Binding-site contacts:
Ligand atom CB contacts residue SER51 of chain 3.B at 3.3 Å.
Ligand atom CA contacts residue THR28 of chain 3.B at 3.2 Å.
Ligand atom OXT contacts residue HIS49 of chain 3.C at 3.7 Å.
Ligand atom CE2 contacts residue GLN45 of chain 3.C at 3.9 Å.
Ligand atom CZ2 contacts residue THR50 of chain 3.C at 3.9 Å.
Ligand atom NE1 contacts residue GLN45 of chain 3.C at 2.8 Å (h-bond).
Ligand atom CG contacts residue SER51 of chain 3.B at 3.8 Å.
Ligand atom CD1 contacts residue SER51 of chain 3.B at 3.5 Å.
Ligand atom CZ2 contacts residue ALA44 of chain 3.C at 3.9 Å (hydrophobic).
Ligand atom C contacts residue THR47 of chain 3.C at 3.4 Å.
Ligand atom CZ2 contacts residue ILE53 of chain 3.C at 3.8 Å (hydrophobic).
Ligand atom N contacts residue THR23 of chain 3.B at 2.9 Å (h-bond).
Ligand atom O contacts residue ARG24 of chain 3.B at 3.5 Å.
Ligand atom C contacts residue SER51 of chain 3.B at 3.6 Å.
Ligand atom C contacts residue THR50 of chain 3.C at 3.9 Å.
Ligand atom CH2 contacts residue GLY21 of chain 3.C at 3.5 Å.
Ligand atom N contacts residue GLY25 of chain 3.B at 2.7 Å (h-bond).
Ligand atom OXT contacts residue GLY25 of chain 3.B at 3.9 Å.
Ligand atom CD2 contacts residue THR50 of chain 3.C at 4.0 Å.
Ligand atom CB contacts residue THR23 of chain 3.B at 3.8 Å.
Ligand atom CZ3 contacts residue HIS32 of chain 3.C at 3.9 Å.
Ligand atom CH2 contacts residue ILE20 of chain 3.C at 4.0 Å (hydrophobic).
Ligand atom CB contacts residue THR28 of chain 3.B at 3.5 Å.
Ligand atom N contacts residue ASP27 of chain 3.B at 3.0 Å (salt-bridge).
Ligand atom CE3 contacts residue HIS31 of chain 3.C at 3.9 Å.
Ligand atom O contacts residue SER51 of chain 3.B at 2.9 Å (h-bond).
Ligand atom CD1 contacts residue GLN45 of chain 3.C at 3.5 Å.
Ligand atom O contacts residue THR47 of chain 3.C at 3.6 Å.
Ligand atom O contacts residue GLY25 of chain 3.B at 3.1 Å (h-bond).
Ligand atom CA contacts residue SER51 of chain 3.B at 3.9 Å.
Ligand atom OXT contacts residue THR47 of chain 3.C at 2.5 Å (h-bond).
Ligand atom CA contacts residue GLY25 of chain 3.B at 3.4 Å.
Ligand atom CE2 contacts residue ALA44 of chain 3.C at 4.0 Å (hydrophobic).
Ligand atom CZ3 contacts residue GLY21 of chain 3.C at 3.6 Å.
Ligand atom OXT contacts residue THR50 of chain 3.C at 2.9 Å (h-bond).
Ligand atom C contacts residue GLY25 of chain 3.B at 3.4 Å.
Ligand atom NE1 contacts residue ALA44 of chain 3.C at 3.8 Å.
Ligand atom N contacts residue THR28 of chain 3.B at 2.7 Å (h-bond).
Ligand atom CA contacts residue THR23 of chain 3.B at 3.9 Å.
Ligand atom CD1 contacts residue THR47 of chain 3.C at 3.8 Å.

A protein and the small-molecule ligand that binds it are described below.
Small molecule (SMILES): N[C@@H](Cc1c[nH]c2ccccc12)C(=O)O

Sequence of chain 3.C:
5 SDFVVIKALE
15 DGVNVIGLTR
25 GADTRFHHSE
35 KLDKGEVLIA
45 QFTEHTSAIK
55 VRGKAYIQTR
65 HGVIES

Sequence of chain 3.B:
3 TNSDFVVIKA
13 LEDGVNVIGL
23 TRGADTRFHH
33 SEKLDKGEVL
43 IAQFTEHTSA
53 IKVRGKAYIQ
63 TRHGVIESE